Binding-site contacts:
Ligand atom C7 contacts residue TRP357 of chain 4.A at 3.9 Å (hydrophobic).
Ligand atom O7 contacts residue ASN65 of chain 4.A at 3.5 Å (h-bond).
Ligand atom C8 contacts residue TRP357 of chain 4.A at 3.4 Å (hydrophobic).
Ligand atom O4 contacts residue TRP357 of chain 4.A at 4.5 Å.
Ligand atom C4 contacts residue ASN65 of chain 4.A at 4.2 Å.
Ligand atom C2 contacts residue TRP357 of chain 4.A at 4.3 Å (hydrophobic).
Ligand atom C1 contacts residue TRP357 of chain 4.A at 3.9 Å (hydrophobic).
Ligand atom C1 contacts residue ASN65 of chain 4.A at 1.4 Å.
Ligand atom C5 contacts residue TRP357 of chain 4.A at 4.4 Å (hydrophobic).
Ligand atom O5 contacts residue ASN65 of chain 4.A at 2.3 Å (h-bond).
Ligand atom C3 contacts residue TRP357 of chain 4.A at 4.0 Å (hydrophobic).
Ligand atom C7 contacts residue ASN65 of chain 4.A at 3.4 Å.
Ligand atom N2 contacts residue TRP357 of chain 4.A at 3.4 Å (h-bond).
Ligand atom C2 contacts residue ASN65 of chain 4.A at 2.5 Å.
Ligand atom C5 contacts residue ASN65 of chain 4.A at 3.6 Å.
Ligand atom C3 contacts residue ASN65 of chain 4.A at 3.8 Å.
Ligand atom N2 contacts residue ASN65 of chain 4.A at 2.9 Å (h-bond).

A protein and the small-molecule ligand that binds it are described below.
Small molecule (SMILES): CC(=O)N[C@@H]1[C@@H](O)[C@H](O)[C@@H](CO)O[C@H]1O

Sequence of chain 4.A:
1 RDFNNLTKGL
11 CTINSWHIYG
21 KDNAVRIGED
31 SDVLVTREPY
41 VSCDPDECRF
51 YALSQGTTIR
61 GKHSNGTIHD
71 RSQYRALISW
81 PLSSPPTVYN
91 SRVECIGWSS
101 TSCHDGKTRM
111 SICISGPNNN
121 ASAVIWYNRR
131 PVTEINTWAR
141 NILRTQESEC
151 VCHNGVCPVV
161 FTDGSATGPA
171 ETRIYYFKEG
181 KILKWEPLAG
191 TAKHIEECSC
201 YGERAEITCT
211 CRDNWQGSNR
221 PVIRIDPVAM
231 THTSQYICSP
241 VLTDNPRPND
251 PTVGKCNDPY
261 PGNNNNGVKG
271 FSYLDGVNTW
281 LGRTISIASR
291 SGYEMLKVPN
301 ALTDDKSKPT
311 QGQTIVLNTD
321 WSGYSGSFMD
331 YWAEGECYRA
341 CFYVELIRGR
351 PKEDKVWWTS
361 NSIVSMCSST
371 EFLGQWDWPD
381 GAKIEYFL